Binding-site contacts:
Ligand atom C6 contacts residue LYS283 of chain 1.B at 3.8 Å.
Ligand atom C10 contacts residue GLY93 of chain 1.B at 3.6 Å.
Ligand atom C contacts residue ALA282 of chain 1.B at 3.8 Å (hydrophobic).
Ligand atom O4 contacts residue SER278 of chain 1.B at 4.1 Å.
Ligand atom S contacts residue ASN89 of chain 1.B at 3.8 Å.
Ligand atom C11 contacts residue HIS92 of chain 1.B at 3.6 Å.
Ligand atom C1 contacts residue ALA282 of chain 1.B at 4.1 Å (hydrophobic).
Ligand atom C3 contacts residue THR64 of chain 1.B at 4.0 Å.
Ligand atom O5 contacts residue ASN89 of chain 1.B at 2.5 Å (h-bond).
Ligand atom O2 contacts residue ILE65 of chain 1.B at 3.8 Å.
Ligand atom O contacts residue GLY279 of chain 1.B at 3.0 Å (h-bond).
Ligand atom O contacts residue THR64 of chain 1.B at 3.7 Å.
Ligand atom C13 contacts residue HIS92 of chain 1.B at 3.6 Å.
Ligand atom C11 contacts residue TYR97 of chain 1.B at 3.7 Å (hydrophobic).
Ligand atom C11 contacts residue GLY93 of chain 1.B at 3.9 Å.
Ligand atom O3 contacts residue LYS283 of chain 1.B at 3.3 Å.
Ligand atom O1 contacts residue GLY279 of chain 1.B at 3.9 Å.
Ligand atom S contacts residue SER278 of chain 1.B at 4.0 Å.
Ligand atom O2 contacts residue ASN89 of chain 1.B at 4.1 Å.
Ligand atom C7 contacts residue HIS92 of chain 1.B at 3.8 Å.
Ligand atom O contacts residue ARG87 of chain 1.B at 4.0 Å.
Ligand atom C4 contacts residue HIS92 of chain 1.B at 3.6 Å.
Ligand atom C3 contacts residue HIS92 of chain 1.B at 3.6 Å.
Ligand atom C12 contacts residue PRO67 of chain 1.B at 3.9 Å (hydrophobic).
Ligand atom C12 contacts residue HIS92 of chain 1.B at 3.4 Å.
Ligand atom C8 contacts residue PRO67 of chain 1.B at 3.8 Å (hydrophobic).
Ligand atom C contacts residue HIS92 of chain 1.B at 4.0 Å.
Ligand atom C3 contacts residue ALA282 of chain 1.B at 3.6 Å (hydrophobic).
Ligand atom O contacts residue ALA282 of chain 1.B at 3.8 Å.
Ligand atom C4 contacts residue ALA282 of chain 1.B at 3.9 Å (hydrophobic).
Ligand atom O4 contacts residue ASN89 of chain 1.B at 4.1 Å.
Ligand atom O5 contacts residue THR64 of chain 1.B at 3.8 Å.
Ligand atom O2 contacts residue HIS92 of chain 1.B at 4.0 Å.
Ligand atom O5 contacts residue ARG87 of chain 1.B at 3.3 Å (salt-bridge).
Ligand atom O contacts residue SER278 of chain 1.B at 2.8 Å.
Ligand atom C10 contacts residue TYR97 of chain 1.B at 3.4 Å (hydrophobic).
Ligand atom C7 contacts residue PRO67 of chain 1.B at 3.7 Å (hydrophobic).
Ligand atom C2 contacts residue LYS283 of chain 1.B at 3.6 Å.
Ligand atom C5 contacts residue HIS92 of chain 1.B at 4.0 Å.
Ligand atom C5 contacts residue LYS283 of chain 1.B at 3.9 Å.

This small molecule binds to this protein.
Small molecule (SMILES): O=C1c2ccccc2C(=O)c2cc(S(=O)(=O)O)c(O)cc21

Sequence of chain 1.B:
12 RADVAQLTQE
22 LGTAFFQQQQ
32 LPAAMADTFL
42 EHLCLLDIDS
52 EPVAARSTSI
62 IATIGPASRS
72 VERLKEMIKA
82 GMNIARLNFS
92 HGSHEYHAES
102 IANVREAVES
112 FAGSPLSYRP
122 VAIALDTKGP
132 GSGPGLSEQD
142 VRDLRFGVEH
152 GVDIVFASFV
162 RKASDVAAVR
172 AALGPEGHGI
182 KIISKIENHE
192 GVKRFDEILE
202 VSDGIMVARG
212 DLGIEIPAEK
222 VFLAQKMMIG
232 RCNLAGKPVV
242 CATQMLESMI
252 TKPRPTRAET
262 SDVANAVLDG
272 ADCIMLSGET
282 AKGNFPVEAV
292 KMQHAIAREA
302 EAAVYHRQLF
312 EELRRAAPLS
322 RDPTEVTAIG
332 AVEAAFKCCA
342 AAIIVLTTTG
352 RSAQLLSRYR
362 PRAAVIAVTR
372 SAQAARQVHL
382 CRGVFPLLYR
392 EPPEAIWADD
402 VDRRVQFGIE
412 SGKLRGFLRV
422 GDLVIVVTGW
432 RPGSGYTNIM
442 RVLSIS